Sequence of chain 1.L:
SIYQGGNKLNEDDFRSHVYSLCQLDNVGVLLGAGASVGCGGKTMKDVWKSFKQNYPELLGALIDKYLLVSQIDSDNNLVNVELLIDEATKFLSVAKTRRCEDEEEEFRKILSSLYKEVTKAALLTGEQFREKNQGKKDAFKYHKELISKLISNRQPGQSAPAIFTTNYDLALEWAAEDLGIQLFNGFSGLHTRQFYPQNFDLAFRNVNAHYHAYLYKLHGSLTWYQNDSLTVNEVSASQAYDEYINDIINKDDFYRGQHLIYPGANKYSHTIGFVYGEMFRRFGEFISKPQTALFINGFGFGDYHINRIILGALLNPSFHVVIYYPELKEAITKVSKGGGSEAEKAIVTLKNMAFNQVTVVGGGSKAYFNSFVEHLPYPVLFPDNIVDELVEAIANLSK

The small molecule below binds the protein below.
Small molecule (SMILES): Nc1ncnc2c1ncn2[C@@H]1O[C@H](COP(=O)(O)OP(=O)(O)OC[C@H]2O[C@H](O)[C@H](O)[C@@H]2O)[C@@H](O)[C@H]1O

Binding-site contacts:
Ligand atom C4 contacts residue GLY35 of chain 1.L at 4.1 Å.
Ligand atom O3D contacts residue MET45 of chain 1.L at 3.4 Å.
Ligand atom O3A contacts residue ALA34 of chain 1.L at 4.3 Å.
Ligand atom O2D contacts residue GLU83 of chain 1.L at 2.4 Å (salt-bridge).
Ligand atom O1A contacts residue MET45 of chain 1.L at 4.2 Å.
Ligand atom O2' contacts residue PRO334 of chain 1.L at 4.1 Å.
Ligand atom O2B contacts residue GLY308 of chain 1.L at 2.5 Å (h-bond).
Ligand atom C5' contacts residue THR44 of chain 1.L at 4.3 Å.
Ligand atom C1D contacts residue GLU83 of chain 1.L at 4.1 Å.
Ligand atom C2 contacts residue TYR376 of chain 1.L at 4.2 Å (hydrophobic).
Ligand atom O2B contacts residue PHE307 of chain 1.L at 3.3 Å.
Ligand atom O2B contacts residue GLY306 of chain 1.L at 2.9 Å (h-bond).
Ligand atom C2D contacts residue GLU83 of chain 1.L at 3.2 Å.
Ligand atom PB contacts residue GLY308 of chain 1.L at 3.3 Å.
Ligand atom O5D contacts residue PHE307 of chain 1.L at 4.2 Å.
Ligand atom O1D contacts residue ASP311 of chain 1.L at 3.4 Å (salt-bridge).
Ligand atom O1D contacts residue GLU83 of chain 1.L at 3.9 Å.
Ligand atom C5 contacts residue GLY35 of chain 1.L at 3.9 Å.
Ligand atom O4' contacts residue GLY35 of chain 1.L at 4.0 Å.
Ligand atom O5D contacts residue GLY308 of chain 1.L at 4.2 Å.
Ligand atom C2 contacts residue ASN305 of chain 1.L at 4.1 Å.
Ligand atom O3' contacts residue GLY308 of chain 1.L at 4.1 Å.
Ligand atom O4' contacts residue GLY306 of chain 1.L at 3.7 Å.
Ligand atom C4' contacts residue GLY306 of chain 1.L at 3.8 Å.
Ligand atom N3 contacts residue GLY35 of chain 1.L at 4.1 Å.
Ligand atom O5' contacts residue GLY308 of chain 1.L at 4.3 Å.
Ligand atom N1 contacts residue GLY35 of chain 1.L at 3.5 Å (h-bond).
Ligand atom C6 contacts residue GLY35 of chain 1.L at 3.6 Å.
Ligand atom O2A contacts residue THR44 of chain 1.L at 3.3 Å.
Ligand atom N1 contacts residue PHE377 of chain 1.L at 4.0 Å.
Ligand atom C5D contacts residue ALA34 of chain 1.L at 3.6 Å (hydrophobic).
Ligand atom O3' contacts residue TYR333 of chain 1.L at 4.2 Å.
Ligand atom O4D contacts residue THR167 of chain 1.L at 4.2 Å.
Ligand atom N6 contacts residue GLY35 of chain 1.L at 4.1 Å.
Ligand atom N1 contacts residue TYR376 of chain 1.L at 3.8 Å.
Ligand atom C6 contacts residue TYR376 of chain 1.L at 4.0 Å (hydrophobic).
Ligand atom O2A contacts residue MET45 of chain 1.L at 3.7 Å.
Ligand atom C2 contacts residue GLY35 of chain 1.L at 3.7 Å.
Ligand atom O1B contacts residue GLY308 of chain 1.L at 3.2 Å.
Ligand atom N6 contacts residue TYR376 of chain 1.L at 3.9 Å.